Sequence of chain 1.A:
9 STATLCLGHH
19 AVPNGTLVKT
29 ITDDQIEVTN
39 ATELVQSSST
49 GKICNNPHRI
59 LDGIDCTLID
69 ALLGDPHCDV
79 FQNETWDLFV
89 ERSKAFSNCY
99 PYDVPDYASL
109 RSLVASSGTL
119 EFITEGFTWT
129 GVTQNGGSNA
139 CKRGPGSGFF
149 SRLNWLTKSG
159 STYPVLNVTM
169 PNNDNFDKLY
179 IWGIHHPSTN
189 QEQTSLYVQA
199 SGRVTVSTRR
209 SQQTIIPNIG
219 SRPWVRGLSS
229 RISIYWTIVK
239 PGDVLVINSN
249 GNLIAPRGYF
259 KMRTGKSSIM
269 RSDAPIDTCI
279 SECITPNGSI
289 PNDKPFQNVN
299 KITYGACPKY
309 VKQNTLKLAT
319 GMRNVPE

This small molecule binds to this protein.
Small molecule (SMILES): CC(=O)N[C@H]1[C@H](O[C@H]2[C@H](O)[C@@H](NC(C)=O)CO[C@@H]2CO)O[C@H](CO)[C@@H](O[C@@H]2O[C@H](CO)[C@@H](O)[C@H](O)[C@@H]2O)[C@@H]1O

Sequence of chain 1.E:
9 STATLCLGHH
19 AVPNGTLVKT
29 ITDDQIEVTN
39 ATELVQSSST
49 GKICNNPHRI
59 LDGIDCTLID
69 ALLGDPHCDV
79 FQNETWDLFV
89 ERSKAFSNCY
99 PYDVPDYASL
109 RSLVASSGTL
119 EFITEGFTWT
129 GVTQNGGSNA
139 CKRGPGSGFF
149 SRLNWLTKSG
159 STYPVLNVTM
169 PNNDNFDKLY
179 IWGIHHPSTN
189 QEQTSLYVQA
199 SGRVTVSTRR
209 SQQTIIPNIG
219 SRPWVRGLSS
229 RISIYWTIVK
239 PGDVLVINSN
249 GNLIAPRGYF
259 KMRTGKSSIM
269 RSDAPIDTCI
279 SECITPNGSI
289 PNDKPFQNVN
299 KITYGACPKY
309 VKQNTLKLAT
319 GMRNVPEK

Binding-site contacts:
Ligand atom O3 contacts residue TRP222 of chain 1.E at 4.0 Å.
Ligand atom N2 contacts residue SER219 of chain 1.E at 3.5 Å (h-bond).
Ligand atom C5 contacts residue TRP222 of chain 1.E at 4.4 Å (hydrophobic).
Ligand atom C3 contacts residue TRP222 of chain 1.E at 4.4 Å (hydrophobic).
Ligand atom C1 contacts residue SER219 of chain 1.E at 3.7 Å.
Ligand atom C2 contacts residue ASN165 of chain 1.A at 2.5 Å.
Ligand atom C8 contacts residue SER219 of chain 1.E at 4.0 Å.
Ligand atom O7 contacts residue ASN165 of chain 1.A at 3.1 Å (h-bond).
Ligand atom C6 contacts residue ASN165 of chain 1.A at 4.0 Å.
Ligand atom C1 contacts residue TRP222 of chain 1.E at 3.9 Å (hydrophobic).
Ligand atom O5 contacts residue ASN165 of chain 1.A at 1.6 Å (h-bond).
Ligand atom C3 contacts residue TRP222 of chain 1.E at 4.1 Å (hydrophobic).
Ligand atom C3 contacts residue ASN165 of chain 1.A at 3.7 Å.
Ligand atom C8 contacts residue THR187 of chain 1.E at 4.2 Å.
Ligand atom C1 contacts residue ASN165 of chain 1.A at 1.4 Å.
Ligand atom C5 contacts residue THR167 of chain 1.A at 4.0 Å.
Ligand atom C6 contacts residue THR167 of chain 1.A at 3.2 Å.
Ligand atom C4 contacts residue ASN165 of chain 1.A at 3.9 Å.
Ligand atom O7 contacts residue PRO221 of chain 1.E at 3.4 Å.
Ligand atom C2 contacts residue TRP222 of chain 1.E at 4.1 Å (hydrophobic).
Ligand atom C5 contacts residue TRP222 of chain 1.E at 4.4 Å (hydrophobic).
Ligand atom O5 contacts residue TRP222 of chain 1.E at 4.5 Å.
Ligand atom N2 contacts residue ASN165 of chain 1.A at 3.2 Å (h-bond).
Ligand atom C7 contacts residue ASN165 of chain 1.A at 3.5 Å.
Ligand atom C8 contacts residue PRO221 of chain 1.E at 4.2 Å (hydrophobic).
Ligand atom C4 contacts residue TRP222 of chain 1.E at 4.0 Å (hydrophobic).
Ligand atom C7 contacts residue TRP222 of chain 1.E at 3.7 Å (hydrophobic).
Ligand atom O5 contacts residue TRP222 of chain 1.E at 4.1 Å.
Ligand atom C6 contacts residue TRP222 of chain 1.E at 3.9 Å (hydrophobic).
Ligand atom C7 contacts residue PRO221 of chain 1.E at 4.2 Å (hydrophobic).
Ligand atom C8 contacts residue VAL242 of chain 1.A at 3.8 Å (hydrophobic).
Ligand atom C7 contacts residue SER219 of chain 1.E at 3.9 Å.
Ligand atom O7 contacts residue TRP222 of chain 1.E at 2.9 Å (h-bond).
Ligand atom C2 contacts residue TRP222 of chain 1.E at 4.1 Å (hydrophobic).
Ligand atom O7 contacts residue ARG220 of chain 1.E at 3.8 Å.
Ligand atom C5 contacts residue ASN165 of chain 1.A at 3.0 Å.
Ligand atom C8 contacts residue TRP222 of chain 1.E at 4.3 Å (hydrophobic).
Ligand atom C2 contacts residue SER219 of chain 1.E at 4.1 Å.
Ligand atom O6 contacts residue THR167 of chain 1.A at 3.7 Å.